Binding-site contacts:
Ligand atom N9 contacts residue VAL45 of chain 1.A at 4.2 Å.
Ligand atom O3' contacts residue ASP42 of chain 1.A at 4.2 Å.
Ligand atom O2' contacts residue GLN72 of chain 2.A at 3.6 Å (h-bond).
Ligand atom N3 contacts residue TYR75 of chain 2.A at 3.6 Å.
Ligand atom C6 contacts residue TYR75 of chain 2.A at 3.6 Å (hydrophobic).
Ligand atom N9 contacts residue TYR75 of chain 2.A at 3.8 Å.
Ligand atom C4' contacts residue GLN71 of chain 2.A at 3.8 Å.
Ligand atom C5 contacts residue VAL45 of chain 1.A at 4.3 Å (hydrophobic).
Ligand atom C2 contacts residue TYR75 of chain 2.A at 3.7 Å (hydrophobic).
Ligand atom C5 contacts residue TYR75 of chain 2.A at 3.7 Å (hydrophobic).
Ligand atom N1 contacts residue TYR75 of chain 2.A at 3.8 Å.
Ligand atom O3' contacts residue VAL45 of chain 1.A at 4.1 Å.
Ligand atom O4' contacts residue GLN72 of chain 2.A at 4.2 Å.
Ligand atom P contacts residue ARG309 of chain 2.A at 4.2 Å.
Ligand atom P contacts residue ARG310 of chain 2.A at 3.8 Å.
Ligand atom O2P contacts residue ARG242 of chain 2.A at 4.5 Å.
Ligand atom C8 contacts residue TYR75 of chain 2.A at 3.9 Å (hydrophobic).
Ligand atom C5' contacts residue GLN71 of chain 2.A at 4.1 Å.
Ligand atom N7 contacts residue TYR75 of chain 2.A at 3.9 Å.
Ligand atom O4' contacts residue GLN71 of chain 2.A at 3.6 Å (h-bond).
Ligand atom O3P contacts residue ARG309 of chain 2.A at 3.0 Å (salt-bridge).
Ligand atom O6 contacts residue TYR75 of chain 2.A at 3.7 Å.
Ligand atom C4' contacts residue GLN72 of chain 2.A at 4.4 Å.
Ligand atom C4 contacts residue TYR75 of chain 2.A at 3.7 Å (hydrophobic).
Ligand atom N3 contacts residue GLN72 of chain 2.A at 3.7 Å.
Ligand atom C1' contacts residue GLN72 of chain 2.A at 4.1 Å.
Ligand atom C3' contacts residue VAL45 of chain 1.A at 4.2 Å (hydrophobic).
Ligand atom C1' contacts residue TYR75 of chain 2.A at 3.9 Å (hydrophobic).
Ligand atom C8 contacts residue VAL45 of chain 1.A at 4.4 Å (hydrophobic).
Ligand atom O2' contacts residue ASP42 of chain 1.A at 3.6 Å (salt-bridge).
Ligand atom O4' contacts residue TYR75 of chain 2.A at 3.6 Å.
Ligand atom O2P contacts residue ARG310 of chain 2.A at 3.7 Å.
Ligand atom O2P contacts residue ARG309 of chain 2.A at 3.9 Å.
Ligand atom C2' contacts residue ASP42 of chain 1.A at 4.2 Å.
Ligand atom O1P contacts residue TYR155 of chain 2.A at 4.3 Å.
Ligand atom C2' contacts residue GLN72 of chain 2.A at 4.4 Å.
Ligand atom C4 contacts residue VAL45 of chain 1.A at 4.2 Å (hydrophobic).
Ligand atom C2' contacts residue VAL45 of chain 1.A at 3.9 Å (hydrophobic).
Ligand atom O3P contacts residue ARG310 of chain 2.A at 3.8 Å.
Ligand atom O1P contacts residue ARG310 of chain 2.A at 2.8 Å (salt-bridge).

Sequence of chain 1.A:
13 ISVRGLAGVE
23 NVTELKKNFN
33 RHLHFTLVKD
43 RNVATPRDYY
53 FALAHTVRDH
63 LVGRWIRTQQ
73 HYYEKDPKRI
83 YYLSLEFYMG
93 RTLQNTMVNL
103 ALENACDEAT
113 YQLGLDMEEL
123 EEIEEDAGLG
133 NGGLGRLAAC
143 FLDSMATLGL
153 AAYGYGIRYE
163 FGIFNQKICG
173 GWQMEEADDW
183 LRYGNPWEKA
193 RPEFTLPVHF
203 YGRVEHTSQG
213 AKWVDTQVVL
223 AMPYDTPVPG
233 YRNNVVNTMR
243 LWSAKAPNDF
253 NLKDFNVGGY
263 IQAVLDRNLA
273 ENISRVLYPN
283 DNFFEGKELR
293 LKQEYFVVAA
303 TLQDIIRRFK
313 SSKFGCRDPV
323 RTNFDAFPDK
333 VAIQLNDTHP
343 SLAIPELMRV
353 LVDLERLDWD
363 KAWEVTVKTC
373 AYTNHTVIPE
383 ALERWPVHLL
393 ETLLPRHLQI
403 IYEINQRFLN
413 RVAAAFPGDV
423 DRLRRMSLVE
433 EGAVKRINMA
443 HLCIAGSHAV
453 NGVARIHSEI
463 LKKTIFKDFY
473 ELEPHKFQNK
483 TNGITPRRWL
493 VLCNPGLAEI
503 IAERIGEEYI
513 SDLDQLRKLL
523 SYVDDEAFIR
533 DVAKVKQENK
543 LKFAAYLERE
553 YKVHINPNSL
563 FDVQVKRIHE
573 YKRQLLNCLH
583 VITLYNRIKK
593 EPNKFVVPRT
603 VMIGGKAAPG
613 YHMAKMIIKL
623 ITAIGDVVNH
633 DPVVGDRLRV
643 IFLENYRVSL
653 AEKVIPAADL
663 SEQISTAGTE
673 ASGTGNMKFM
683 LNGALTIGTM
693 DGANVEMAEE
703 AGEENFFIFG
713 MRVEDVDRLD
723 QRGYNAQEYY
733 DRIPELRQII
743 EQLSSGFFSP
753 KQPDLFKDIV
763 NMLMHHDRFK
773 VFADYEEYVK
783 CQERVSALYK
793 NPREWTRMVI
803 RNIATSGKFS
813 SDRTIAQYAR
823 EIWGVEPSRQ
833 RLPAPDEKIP

Sequence of chain 2.A:
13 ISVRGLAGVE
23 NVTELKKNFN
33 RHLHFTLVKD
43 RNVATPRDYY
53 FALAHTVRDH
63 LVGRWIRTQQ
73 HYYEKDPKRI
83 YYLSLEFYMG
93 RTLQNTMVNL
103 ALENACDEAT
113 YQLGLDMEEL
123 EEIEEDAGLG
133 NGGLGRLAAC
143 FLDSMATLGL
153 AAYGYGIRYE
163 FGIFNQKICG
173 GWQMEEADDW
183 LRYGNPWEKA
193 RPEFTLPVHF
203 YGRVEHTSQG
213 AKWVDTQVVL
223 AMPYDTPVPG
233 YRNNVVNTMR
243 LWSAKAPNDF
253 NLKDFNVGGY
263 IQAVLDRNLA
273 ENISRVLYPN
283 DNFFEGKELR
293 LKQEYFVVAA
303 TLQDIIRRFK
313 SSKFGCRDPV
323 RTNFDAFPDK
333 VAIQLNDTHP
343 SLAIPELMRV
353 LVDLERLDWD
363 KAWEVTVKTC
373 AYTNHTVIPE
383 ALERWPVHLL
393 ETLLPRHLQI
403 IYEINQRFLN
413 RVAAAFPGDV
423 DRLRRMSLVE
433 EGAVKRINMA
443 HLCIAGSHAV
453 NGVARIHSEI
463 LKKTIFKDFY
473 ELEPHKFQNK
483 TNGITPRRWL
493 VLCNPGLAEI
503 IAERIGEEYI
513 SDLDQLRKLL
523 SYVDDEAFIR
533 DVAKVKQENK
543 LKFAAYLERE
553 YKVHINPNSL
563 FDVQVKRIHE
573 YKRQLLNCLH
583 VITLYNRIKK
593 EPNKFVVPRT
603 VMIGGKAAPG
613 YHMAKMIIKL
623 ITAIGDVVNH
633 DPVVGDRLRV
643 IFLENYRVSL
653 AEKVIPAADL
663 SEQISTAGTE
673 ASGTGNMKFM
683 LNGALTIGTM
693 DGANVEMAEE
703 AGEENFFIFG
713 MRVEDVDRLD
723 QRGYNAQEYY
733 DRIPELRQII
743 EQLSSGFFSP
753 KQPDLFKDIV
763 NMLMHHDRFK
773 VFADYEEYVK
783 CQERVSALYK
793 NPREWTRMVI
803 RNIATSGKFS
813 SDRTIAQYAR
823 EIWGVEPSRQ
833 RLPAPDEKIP

This protein binds this small molecule.
Small molecule (SMILES): O=c1[nH]cnc2c1ncn2[C@@H]1O[C@H](COP(=O)(O)O)[C@@H](O)[C@H]1O